Sequence of chain 1.A:
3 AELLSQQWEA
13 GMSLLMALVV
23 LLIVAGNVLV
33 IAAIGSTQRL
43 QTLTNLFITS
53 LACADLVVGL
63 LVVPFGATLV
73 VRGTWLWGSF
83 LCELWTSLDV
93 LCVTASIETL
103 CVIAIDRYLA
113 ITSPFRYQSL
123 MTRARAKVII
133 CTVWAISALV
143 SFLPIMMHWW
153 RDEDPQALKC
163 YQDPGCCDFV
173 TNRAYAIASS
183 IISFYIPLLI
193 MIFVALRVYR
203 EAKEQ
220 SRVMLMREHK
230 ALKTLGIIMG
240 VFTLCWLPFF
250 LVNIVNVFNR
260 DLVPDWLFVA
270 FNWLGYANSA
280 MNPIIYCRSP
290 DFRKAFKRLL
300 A

This small molecule binds to this protein.
Small molecule (SMILES): CCCCCCCCCC(=O)N(CCO)C[C@@H](O)[C@@H](O)[C@@H](O)[C@@H](O)CO

Binding-site contacts:
Ligand atom C9 contacts residue ALA197 of chain 1.A at 4.2 Å (hydrophobic).
Ligand atom C15 contacts residue VAL200 of chain 1.A at 4.1 Å (hydrophobic).
Ligand atom C12 contacts residue ALA197 of chain 1.A at 3.7 Å (hydrophobic).
Ligand atom C18 contacts residue LEU231 of chain 1.A at 4.3 Å (hydrophobic).
Ligand atom C15 contacts residue GLY235 of chain 1.A at 4.3 Å.
Ligand atom C21 contacts residue TYR201 of chain 1.A at 4.2 Å (hydrophobic).
Ligand atom C9 contacts residue VAL200 of chain 1.A at 3.9 Å (hydrophobic).
Ligand atom C15 contacts residue LEU231 of chain 1.A at 3.6 Å (hydrophobic).
Ligand atom C9 contacts residue MET238 of chain 1.A at 3.9 Å (hydrophobic).
Ligand atom C18 contacts residue ALA197 of chain 1.A at 4.3 Å (hydrophobic).
Ligand atom C21 contacts residue LEU231 of chain 1.A at 4.3 Å (hydrophobic).
Ligand atom C18 contacts residue TYR201 of chain 1.A at 4.5 Å (hydrophobic).
Ligand atom C12 contacts residue VAL200 of chain 1.A at 3.9 Å (hydrophobic).